Sequence of chain 1.G:
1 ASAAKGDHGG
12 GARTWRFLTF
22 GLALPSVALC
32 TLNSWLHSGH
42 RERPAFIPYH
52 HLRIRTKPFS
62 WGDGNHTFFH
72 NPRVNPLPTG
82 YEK

The small molecule below binds the protein below.
Small molecule (SMILES): C[C@H](CCC(=O)O)[C@H]1CC[C@H]2[C@@H]3[C@H](O)C[C@@H]4C[C@H](O)CC[C@]4(C)[C@H]3C[C@H](O)[C@]12C

Binding-site contacts:
Ligand atom O26 contacts residue ARG14 of chain 1.G at 2.8 Å (salt-bridge).
Ligand atom C21 contacts residue PHE18 of chain 1.G at 3.9 Å (hydrophobic).
Ligand atom C2 contacts residue PEK1 of chain 1.OA at 4.1 Å.
Ligand atom C11 contacts residue PEK1 of chain 1.OA at 4.3 Å.
Ligand atom C22 contacts residue PHE18 of chain 1.G at 4.2 Å (hydrophobic).
Ligand atom C18 contacts residue GLY22 of chain 1.G at 3.5 Å.
Ligand atom O26 contacts residue ARG17 of chain 1.G at 3.1 Å (salt-bridge).
Ligand atom O25 contacts residue ARG14 of chain 1.G at 2.7 Å (salt-bridge).
Ligand atom C19 contacts residue PHE21 of chain 1.G at 3.9 Å (hydrophobic).
Ligand atom C12 contacts residue PEK1 of chain 1.OA at 4.2 Å.
Ligand atom C21 contacts residue PHE21 of chain 1.G at 4.2 Å (hydrophobic).
Ligand atom C23 contacts residue ARG17 of chain 1.G at 3.8 Å.
Ligand atom C24 contacts residue PEK1 of chain 1.OA at 4.5 Å.
Ligand atom C21 contacts residue ARG17 of chain 1.G at 4.1 Å.
Ligand atom C24 contacts residue ARG14 of chain 1.G at 3.5 Å.
Ligand atom C18 contacts residue PHE21 of chain 1.G at 4.1 Å (hydrophobic).
Ligand atom C16 contacts residue PHE18 of chain 1.G at 4.5 Å (hydrophobic).
Ligand atom C24 contacts residue ARG17 of chain 1.G at 3.6 Å.
Ligand atom C11 contacts residue PHE21 of chain 1.G at 3.7 Å (hydrophobic).
Ligand atom C1 contacts residue PEK1 of chain 1.OA at 4.1 Å.
Ligand atom O12 contacts residue PEK1 of chain 1.OA at 3.5 Å.
Ligand atom C18 contacts residue PHE18 of chain 1.G at 4.1 Å (hydrophobic).
Ligand atom C12 contacts residue PHE21 of chain 1.G at 3.9 Å (hydrophobic).
Ligand atom C20 contacts residue PHE18 of chain 1.G at 4.1 Å (hydrophobic).